Sequence of chain 1.D:
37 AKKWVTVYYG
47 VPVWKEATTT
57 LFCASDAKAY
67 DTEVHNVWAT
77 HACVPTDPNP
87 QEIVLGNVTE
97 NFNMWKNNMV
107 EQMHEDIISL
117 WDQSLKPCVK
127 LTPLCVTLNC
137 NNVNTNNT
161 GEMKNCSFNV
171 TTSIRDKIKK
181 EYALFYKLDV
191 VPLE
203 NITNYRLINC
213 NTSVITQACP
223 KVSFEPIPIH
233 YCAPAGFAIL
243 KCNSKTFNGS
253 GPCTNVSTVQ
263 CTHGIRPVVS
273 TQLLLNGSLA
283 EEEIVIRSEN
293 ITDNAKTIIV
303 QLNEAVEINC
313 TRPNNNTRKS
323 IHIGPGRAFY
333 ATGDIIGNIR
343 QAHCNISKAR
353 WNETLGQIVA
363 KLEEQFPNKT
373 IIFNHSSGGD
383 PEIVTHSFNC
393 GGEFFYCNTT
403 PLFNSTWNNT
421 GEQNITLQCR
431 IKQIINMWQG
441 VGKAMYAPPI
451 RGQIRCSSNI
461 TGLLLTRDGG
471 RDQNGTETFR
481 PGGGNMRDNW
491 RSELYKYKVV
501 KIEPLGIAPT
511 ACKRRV

A small-molecule ligand and the protein it binds are described below.
Small molecule (SMILES): CC(=O)N[C@H]1[C@H](O[C@H]2[C@H](O)[C@@H](NC(C)=O)CO[C@@H]2CO)O[C@H](CO)[C@@H](O[C@@H]2O[C@H](CO[C@H]3O[C@H](CO)[C@@H](O)[C@H](O)[C@@H]3O)[C@@H](O)[C@H](O)[C@@H]2O)[C@@H]1O

Binding-site contacts:
Ligand atom C4 contacts residue ASP57 of chain 1.B at 3.6 Å.
Ligand atom O4 contacts residue HIS95 of chain 1.C at 3.5 Å.
Ligand atom O4 contacts residue ASP57 of chain 1.B at 2.8 Å (salt-bridge).
Ligand atom O7 contacts residue GLY16 of chain 1.A at 3.1 Å.
Ligand atom C6 contacts residue HIS33 of chain 1.B at 3.5 Å.
Ligand atom O7 contacts residue ASN93 of chain 1.D at 3.9 Å.
Ligand atom C7 contacts residue ASN93 of chain 1.D at 3.3 Å.
Ligand atom C2 contacts residue ASN93 of chain 1.D at 3.4 Å.
Ligand atom O6 contacts residue HIS95 of chain 1.C at 3.2 Å (h-bond).
Ligand atom C8 contacts residue GLY16 of chain 1.A at 3.3 Å.
Ligand atom O2 contacts residue TRP116 of chain 1.B at 3.2 Å.
Ligand atom C1 contacts residue ASN93 of chain 1.D at 2.9 Å.
Ligand atom C7 contacts residue SER17 of chain 1.A at 3.7 Å.
Ligand atom O2 contacts residue THR115 of chain 1.B at 3.7 Å.
Ligand atom O6 contacts residue HIS33 of chain 1.B at 3.8 Å.
Ligand atom C7 contacts residue HIS33 of chain 1.B at 3.4 Å.
Ligand atom C7 contacts residue GLY16 of chain 1.A at 3.8 Å.
Ligand atom C2 contacts residue HIS95 of chain 1.C at 3.9 Å.
Ligand atom O4 contacts residue THR115 of chain 1.B at 3.2 Å (h-bond).
Ligand atom O7 contacts residue SER17 of chain 1.A at 2.9 Å (h-bond).
Ligand atom O6 contacts residue ASP113 of chain 1.A at 3.1 Å (salt-bridge).
Ligand atom O3 contacts residue TRP116 of chain 1.B at 2.6 Å.
Ligand atom C4 contacts residue HIS95 of chain 1.C at 3.8 Å.
Ligand atom N2 contacts residue ASN93 of chain 1.D at 3.0 Å (h-bond).
Ligand atom C4 contacts residue THR115 of chain 1.B at 3.8 Å.
Ligand atom O7 contacts residue HIS33 of chain 1.B at 2.2 Å (h-bond).
Ligand atom C3 contacts residue TRP116 of chain 1.B at 3.0 Å (hydrophobic).
Ligand atom O2 contacts residue SER114 of chain 1.B at 2.8 Å (h-bond).
Ligand atom O3 contacts residue TRP50 of chain 1.B at 3.9 Å.
Ligand atom O5 contacts residue TYR54 of chain 1.B at 3.8 Å.
Ligand atom C8 contacts residue SER17 of chain 1.A at 3.6 Å.
Ligand atom O6 contacts residue PHE31 of chain 1.B at 2.6 Å (h-bond).
Ligand atom C6 contacts residue PHE31 of chain 1.B at 3.0 Å (hydrophobic).
Ligand atom O5 contacts residue ASN93 of chain 1.D at 3.6 Å.
Ligand atom C8 contacts residue ASN93 of chain 1.D at 3.0 Å.
Ligand atom C2 contacts residue TRP116 of chain 1.B at 2.8 Å (hydrophobic).
Ligand atom C8 contacts residue SER55 of chain 1.B at 3.9 Å.
Ligand atom O5 contacts residue PHE31 of chain 1.B at 3.2 Å.
Ligand atom O6 contacts residue THR115 of chain 1.B at 3.0 Å.
Ligand atom O3 contacts residue ASP57 of chain 1.B at 3.5 Å (salt-bridge).

Sequence of chain 1.B:
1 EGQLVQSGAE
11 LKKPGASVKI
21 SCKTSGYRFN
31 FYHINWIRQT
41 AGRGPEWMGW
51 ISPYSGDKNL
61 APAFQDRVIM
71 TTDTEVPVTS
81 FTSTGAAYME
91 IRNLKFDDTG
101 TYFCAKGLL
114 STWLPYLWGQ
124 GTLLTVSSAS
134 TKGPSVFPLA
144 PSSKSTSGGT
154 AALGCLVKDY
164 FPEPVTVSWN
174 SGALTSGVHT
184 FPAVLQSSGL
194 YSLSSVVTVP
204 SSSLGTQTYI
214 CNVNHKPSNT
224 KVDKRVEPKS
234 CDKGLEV

Sequence of chain 1.C:
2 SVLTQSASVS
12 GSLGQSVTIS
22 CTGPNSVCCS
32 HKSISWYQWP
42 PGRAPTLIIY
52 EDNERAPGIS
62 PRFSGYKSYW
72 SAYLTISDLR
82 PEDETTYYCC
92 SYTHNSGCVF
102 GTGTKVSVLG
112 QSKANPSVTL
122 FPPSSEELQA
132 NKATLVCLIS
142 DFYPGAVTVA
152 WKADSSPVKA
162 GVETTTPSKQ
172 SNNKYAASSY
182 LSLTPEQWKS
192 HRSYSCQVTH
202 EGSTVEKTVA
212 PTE

Sequence of chain 1.A:
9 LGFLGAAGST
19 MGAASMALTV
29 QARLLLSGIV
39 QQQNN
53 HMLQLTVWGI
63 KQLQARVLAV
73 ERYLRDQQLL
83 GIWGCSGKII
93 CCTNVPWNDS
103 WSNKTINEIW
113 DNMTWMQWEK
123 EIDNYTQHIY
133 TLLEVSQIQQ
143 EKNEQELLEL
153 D